Sequence of chain 1.A:
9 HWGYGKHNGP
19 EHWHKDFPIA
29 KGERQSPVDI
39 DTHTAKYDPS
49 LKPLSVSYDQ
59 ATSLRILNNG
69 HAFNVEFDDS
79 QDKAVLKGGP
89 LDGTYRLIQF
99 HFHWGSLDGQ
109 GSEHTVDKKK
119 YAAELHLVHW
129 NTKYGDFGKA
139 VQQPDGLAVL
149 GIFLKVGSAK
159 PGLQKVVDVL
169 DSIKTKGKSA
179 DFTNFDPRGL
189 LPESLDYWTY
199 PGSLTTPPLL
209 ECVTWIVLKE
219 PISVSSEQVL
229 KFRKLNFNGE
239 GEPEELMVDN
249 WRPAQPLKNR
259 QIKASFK

This protein binds this small molecule.
Small molecule (SMILES): OC[C@H]1O[C@H](O)[C@H](O)[C@@H](O)[C@@H]1O

Binding-site contacts:
Ligand atom C5 contacts residue LYS163 of chain 1.A at 4.3 Å.
Ligand atom C1 contacts residue LYS163 of chain 1.A at 4.0 Å.
Ligand atom O6 contacts residue LYS163 of chain 1.A at 3.1 Å (salt-bridge).
Ligand atom C5 contacts residue THR181 of chain 1.A at 3.8 Å.
Ligand atom O4 contacts residue THR181 of chain 1.A at 2.7 Å (h-bond).
Ligand atom C6 contacts residue PHE180 of chain 1.A at 3.4 Å (hydrophobic).
Ligand atom C6 contacts residue LYS163 of chain 1.A at 4.0 Å.
Ligand atom O6 contacts residue ASN182 of chain 1.A at 3.2 Å (h-bond).
Ligand atom O6 contacts residue THR181 of chain 1.A at 2.8 Å (h-bond).
Ligand atom O6 contacts residue PHE183 of chain 1.A at 3.4 Å (h-bond).
Ligand atom O4 contacts residue ASP179 of chain 1.A at 4.0 Å.
Ligand atom C5 contacts residue PHE180 of chain 1.A at 3.7 Å (hydrophobic).
Ligand atom C6 contacts residue THR181 of chain 1.A at 3.2 Å.
Ligand atom O4 contacts residue PHE180 of chain 1.A at 3.6 Å.
Ligand atom O5 contacts residue LYS163 of chain 1.A at 3.3 Å.
Ligand atom O5 contacts residue PHE180 of chain 1.A at 4.3 Å.
Ligand atom C6 contacts residue PHE183 of chain 1.A at 3.9 Å (hydrophobic).
Ligand atom C4 contacts residue THR181 of chain 1.A at 3.2 Å.